Binding-site contacts:
Ligand atom N3 contacts residue TYR85 of chain 2.A at 3.7 Å.
Ligand atom N contacts residue ASP36 of chain 2.A at 3.0 Å (salt-bridge).
Ligand atom C14 contacts residue ASP93 of chain 2.A at 3.3 Å.
Ligand atom C13 contacts residue ASP93 of chain 2.A at 3.2 Å.
Ligand atom C23 contacts residue ILE96 of chain 2.A at 3.7 Å (hydrophobic).
Ligand atom C12 contacts residue ASP93 of chain 2.A at 3.6 Å.
Ligand atom C11 contacts residue ASP93 of chain 2.A at 3.8 Å.
Ligand atom C9 contacts residue ASN86 of chain 2.A at 3.8 Å.
Ligand atom C23 contacts residue VAL35 of chain 2.A at 3.8 Å (hydrophobic).
Ligand atom O2 contacts residue ILE96 of chain 2.A at 3.6 Å.
Ligand atom N3 contacts residue ILE96 of chain 2.A at 3.7 Å.
Ligand atom C1 contacts residue GLU39 of chain 2.A at 3.5 Å.
Ligand atom C2 contacts residue ASP36 of chain 2.A at 3.7 Å.
Ligand atom C21 contacts residue VAL40 of chain 2.A at 3.8 Å (hydrophobic).
Ligand atom S contacts residue ARG99 of chain 2.A at 3.5 Å (salt-bridge).
Ligand atom C8 contacts residue VAL40 of chain 2.A at 3.7 Å (hydrophobic).
Ligand atom N2 contacts residue ASP90 of chain 2.A at 3.8 Å.
Ligand atom C25 contacts residue VAL30 of chain 2.A at 3.9 Å (hydrophobic).
Ligand atom O3 contacts residue ILE96 of chain 2.A at 3.4 Å.
Ligand atom C6 contacts residue VAL40 of chain 2.A at 3.8 Å (hydrophobic).
Ligand atom C7 contacts residue VAL40 of chain 2.A at 3.7 Å (hydrophobic).
Ligand atom O3 contacts residue TYR85 of chain 2.A at 3.8 Å.
Ligand atom N1 contacts residue ASN86 of chain 2.A at 2.9 Å (h-bond).
Ligand atom O1 contacts residue ARG99 of chain 2.A at 3.3 Å (salt-bridge).
Ligand atom O3 contacts residue ASN86 of chain 2.A at 2.7 Å (h-bond).
Ligand atom C9 contacts residue VAL40 of chain 2.A at 3.7 Å (hydrophobic).
Ligand atom N contacts residue VAL35 of chain 2.A at 3.8 Å.
Ligand atom C15 contacts residue GLY92 of chain 2.A at 3.4 Å.
Ligand atom O2 contacts residue ARG99 of chain 2.A at 3.1 Å (salt-bridge).
Ligand atom C14 contacts residue ASN86 of chain 2.A at 3.8 Å.
Ligand atom N3 contacts residue ASN86 of chain 2.A at 3.0 Å (h-bond).
Ligand atom C20 contacts residue GLY92 of chain 2.A at 3.5 Å.
Ligand atom C contacts residue GLU39 of chain 2.A at 3.2 Å.
Ligand atom C3 contacts residue ASP36 of chain 2.A at 3.8 Å.
Ligand atom N2 contacts residue ASP93 of chain 2.A at 2.8 Å (salt-bridge).
Ligand atom C24 contacts residue VAL35 of chain 2.A at 3.5 Å (hydrophobic).
Ligand atom C10 contacts residue ASN86 of chain 2.A at 3.6 Å.
Ligand atom C11 contacts residue ASN86 of chain 2.A at 3.7 Å.
Ligand atom C22 contacts residue ASN86 of chain 2.A at 3.5 Å.
Ligand atom C22 contacts residue ILE96 of chain 2.A at 3.3 Å (hydrophobic).

Sequence of chain 2.A:
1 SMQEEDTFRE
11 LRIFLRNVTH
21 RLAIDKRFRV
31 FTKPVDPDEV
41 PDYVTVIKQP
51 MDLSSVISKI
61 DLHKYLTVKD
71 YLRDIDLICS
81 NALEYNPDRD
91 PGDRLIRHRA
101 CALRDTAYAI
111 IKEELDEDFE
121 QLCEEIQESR

This small molecule binds to this protein.
Small molecule (SMILES): Cc1cncc(-c2ccc(N[C@@H]3CCNC[C@H]3OCC3CCS(=O)(=O)CC3)c3[nH]c(=O)c(C)cc23)c1